Binding-site contacts:
Ligand atom N2 contacts residue ASN355 of chain 1.C at 2.9 Å (h-bond).
Ligand atom C2 contacts residue ASN355 of chain 1.C at 2.5 Å.
Ligand atom C3 contacts residue GLN332 of chain 1.C at 4.0 Å.
Ligand atom C5 contacts residue SER357 of chain 1.C at 4.0 Å.
Ligand atom C8 contacts residue THR342 of chain 1.C at 3.6 Å.
Ligand atom C8 contacts residue LEU338 of chain 1.C at 4.1 Å (hydrophobic).
Ligand atom C3 contacts residue ASN355 of chain 1.C at 3.8 Å.
Ligand atom C1 contacts residue SER357 of chain 1.C at 3.8 Å.
Ligand atom O5 contacts residue ASN355 of chain 1.C at 2.4 Å (h-bond).
Ligand atom N2 contacts residue TRP387 of chain 1.C at 4.4 Å.
Ligand atom C8 contacts residue THR341 of chain 1.C at 3.3 Å.
Ligand atom C7 contacts residue TRP387 of chain 1.C at 3.7 Å (hydrophobic).
Ligand atom O4 contacts residue GLN332 of chain 1.C at 4.2 Å.
Ligand atom C1 contacts residue ASN355 of chain 1.C at 1.4 Å.
Ligand atom O6 contacts residue SER357 of chain 1.C at 3.8 Å.
Ligand atom C5 contacts residue ASN355 of chain 1.C at 3.7 Å.
Ligand atom C7 contacts residue ASN355 of chain 1.C at 3.6 Å.
Ligand atom O7 contacts residue ASN355 of chain 1.C at 3.9 Å.
Ligand atom C1 contacts residue GLN332 of chain 1.C at 4.4 Å.
Ligand atom C5 contacts residue GLN332 of chain 1.C at 4.0 Å.
Ligand atom O5 contacts residue SER357 of chain 1.C at 3.7 Å.
Ligand atom O7 contacts residue TRP387 of chain 1.C at 3.1 Å.
Ligand atom C4 contacts residue GLN332 of chain 1.C at 4.3 Å.
Ligand atom C4 contacts residue ASN355 of chain 1.C at 4.2 Å.
Ligand atom C8 contacts residue TRP387 of chain 1.C at 4.3 Å (hydrophobic).

Sequence of chain 1.C:
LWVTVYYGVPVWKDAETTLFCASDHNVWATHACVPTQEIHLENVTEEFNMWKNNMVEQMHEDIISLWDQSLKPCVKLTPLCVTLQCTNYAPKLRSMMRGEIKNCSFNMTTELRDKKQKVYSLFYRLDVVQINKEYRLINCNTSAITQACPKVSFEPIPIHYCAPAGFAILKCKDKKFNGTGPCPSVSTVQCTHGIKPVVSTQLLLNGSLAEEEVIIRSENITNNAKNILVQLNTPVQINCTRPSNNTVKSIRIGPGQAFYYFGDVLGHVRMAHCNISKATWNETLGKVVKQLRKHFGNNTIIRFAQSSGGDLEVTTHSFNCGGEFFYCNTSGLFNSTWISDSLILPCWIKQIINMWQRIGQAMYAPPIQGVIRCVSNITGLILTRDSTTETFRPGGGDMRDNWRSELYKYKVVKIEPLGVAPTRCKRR

A small-molecule ligand and the protein it binds are described below.
Small molecule (SMILES): CC(=O)N[C@@H]1[C@@H](O)[C@H](O)[C@@H](CO)O[C@H]1O